Sequence of chain 1.A:
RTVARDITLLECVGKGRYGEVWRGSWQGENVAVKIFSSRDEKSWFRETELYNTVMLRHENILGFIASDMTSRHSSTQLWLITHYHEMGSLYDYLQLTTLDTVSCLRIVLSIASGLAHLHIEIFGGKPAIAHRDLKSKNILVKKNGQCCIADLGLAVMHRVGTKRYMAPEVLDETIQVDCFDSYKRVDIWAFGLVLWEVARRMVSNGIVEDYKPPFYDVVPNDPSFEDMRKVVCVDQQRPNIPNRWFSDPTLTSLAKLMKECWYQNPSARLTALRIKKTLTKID

The protein below binds the small molecule below.
Small molecule (SMILES): COc1cc(-c2cncc(-c3ccc(C4CCN(C)CC4)cc3)c2C)cc(OC)c1OC

Binding-site contacts:
Ligand atom C32 contacts residue ILE84 of chain 1.A at 4.1 Å (hydrophobic).
Ligand atom C01 contacts residue TRP29 of chain 1.A at 4.1 Å (hydrophobic).
Ligand atom C14 contacts residue LU81 of chain 1.K at 4.0 Å.
Ligand atom C04 contacts residue ALA7 of chain 1.A at 3.7 Å (hydrophobic).
Ligand atom C05 contacts residue VAL6 of chain 1.A at 3.8 Å (hydrophobic).
Ligand atom C22 contacts residue EDO1 of chain 1.P at 3.7 Å.
Ligand atom C29 contacts residue ARG8 of chain 1.A at 3.5 Å.
Ligand atom O28 contacts residue ARG8 of chain 1.A at 3.0 Å (salt-bridge).
Ligand atom C22 contacts residue LU81 of chain 1.K at 4.2 Å.
Ligand atom C07 contacts residue ALA7 of chain 1.A at 3.4 Å (hydrophobic).
Ligand atom N08 contacts residue ALA7 of chain 1.A at 4.0 Å.
Ligand atom C23 contacts residue LU81 of chain 1.K at 4.0 Å.
Ligand atom N08 contacts residue VAL6 of chain 1.A at 3.9 Å.
Ligand atom O31 contacts residue ARG8 of chain 1.A at 3.8 Å.
Ligand atom C07 contacts residue TRP29 of chain 1.A at 3.9 Å (hydrophobic).
Ligand atom C20 contacts residue EDO1 of chain 1.P at 4.2 Å.
Ligand atom N08 contacts residue TRP29 of chain 1.A at 4.1 Å.
Ligand atom C06 contacts residue VAL6 of chain 1.A at 3.5 Å (hydrophobic).
Ligand atom C09 contacts residue LU81 of chain 1.K at 3.6 Å.
Ligand atom C03 contacts residue ARG8 of chain 1.A at 4.0 Å.
Ligand atom C11 contacts residue LU81 of chain 1.K at 3.6 Å.
Ligand atom O02 contacts residue ARG8 of chain 1.A at 4.0 Å.
Ligand atom C27 contacts residue ARG8 of chain 1.A at 3.6 Å.
Ligand atom C21 contacts residue EDO1 of chain 1.P at 3.6 Å.
Ligand atom C17 contacts residue LU81 of chain 1.K at 3.6 Å.
Ligand atom C07 contacts residue VAL6 of chain 1.A at 3.4 Å (hydrophobic).
Ligand atom C30 contacts residue ARG8 of chain 1.A at 3.8 Å.
Ligand atom C23 contacts residue ARG4 of chain 1.A at 4.0 Å.
Ligand atom C24 contacts residue VAL6 of chain 1.A at 4.0 Å (hydrophobic).
Ligand atom C12 contacts residue LU81 of chain 1.K at 3.5 Å.
Ligand atom C16 contacts residue ARG4 of chain 1.A at 3.6 Å.
Ligand atom C32 contacts residue ASP71 of chain 1.A at 4.0 Å.
Ligand atom C32 contacts residue ALA69 of chain 1.A at 3.8 Å (hydrophobic).
Ligand atom C10 contacts residue LU81 of chain 1.K at 3.9 Å.
Ligand atom C26 contacts residue VAL6 of chain 1.A at 3.4 Å (hydrophobic).
Ligand atom C26 contacts residue ARG8 of chain 1.A at 3.9 Å.
Ligand atom C15 contacts residue LU81 of chain 1.K at 4.0 Å.
Ligand atom C13 contacts residue LU81 of chain 1.K at 3.5 Å.
Ligand atom C16 contacts residue LU81 of chain 1.K at 3.8 Å.
Ligand atom C22 contacts residue ARG4 of chain 1.A at 3.6 Å.